Sequence of chain 2.A:
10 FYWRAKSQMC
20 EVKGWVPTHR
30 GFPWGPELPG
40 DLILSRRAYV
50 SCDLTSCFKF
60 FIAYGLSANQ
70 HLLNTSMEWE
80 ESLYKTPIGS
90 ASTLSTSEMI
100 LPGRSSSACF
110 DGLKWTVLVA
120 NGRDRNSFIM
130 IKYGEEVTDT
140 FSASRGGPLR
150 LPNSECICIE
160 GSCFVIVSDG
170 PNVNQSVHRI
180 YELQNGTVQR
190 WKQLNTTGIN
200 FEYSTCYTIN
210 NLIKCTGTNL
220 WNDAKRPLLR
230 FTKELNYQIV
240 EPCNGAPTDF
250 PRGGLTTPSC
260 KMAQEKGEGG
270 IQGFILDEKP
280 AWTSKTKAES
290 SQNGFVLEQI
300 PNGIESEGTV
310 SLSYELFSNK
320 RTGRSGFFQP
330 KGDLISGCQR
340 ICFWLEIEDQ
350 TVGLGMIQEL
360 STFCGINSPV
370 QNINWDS

Sequence of chain 4.A:
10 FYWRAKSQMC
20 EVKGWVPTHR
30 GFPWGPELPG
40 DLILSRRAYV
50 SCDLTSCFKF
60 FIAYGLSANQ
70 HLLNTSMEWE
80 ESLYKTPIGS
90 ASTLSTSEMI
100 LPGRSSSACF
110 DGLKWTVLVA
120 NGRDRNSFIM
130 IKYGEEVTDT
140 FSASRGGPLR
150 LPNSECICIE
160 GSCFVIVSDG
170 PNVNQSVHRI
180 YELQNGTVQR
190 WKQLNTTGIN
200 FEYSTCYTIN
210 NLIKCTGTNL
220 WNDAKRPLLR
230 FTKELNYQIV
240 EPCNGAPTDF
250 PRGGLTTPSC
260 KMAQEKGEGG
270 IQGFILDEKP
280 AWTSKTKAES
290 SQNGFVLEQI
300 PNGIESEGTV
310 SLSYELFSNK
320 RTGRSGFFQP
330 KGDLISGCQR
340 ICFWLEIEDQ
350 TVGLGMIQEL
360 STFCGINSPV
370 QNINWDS

This protein binds this small molecule.
Small molecule (SMILES): CC(=O)N[C@@H]1[C@@H](O)[C@H](O)[C@@H](CO)O[C@H]1O

Binding-site contacts:
Ligand atom C5 contacts residue ASN73 of chain 4.A at 3.7 Å.
Ligand atom N2 contacts residue ASN73 of chain 4.A at 2.7 Å (h-bond).
Ligand atom O5 contacts residue PRO35 of chain 2.A at 4.0 Å.
Ligand atom O5 contacts residue ASN73 of chain 4.A at 2.4 Å (h-bond).
Ligand atom C7 contacts residue ASN73 of chain 4.A at 3.6 Å.
Ligand atom C3 contacts residue ASN73 of chain 4.A at 3.7 Å.
Ligand atom C1 contacts residue ASN73 of chain 4.A at 1.4 Å.
Ligand atom C2 contacts residue ASN73 of chain 4.A at 2.3 Å.
Ligand atom C4 contacts residue ASN73 of chain 4.A at 4.2 Å.
Ligand atom O7 contacts residue ASN73 of chain 4.A at 4.1 Å.